Binding-site contacts:
Ligand atom C21 contacts residue TYR57 of chain 1.A at 3.6 Å (hydrophobic).
Ligand atom C21 contacts residue NAP1 of chain 1.C at 3.5 Å.
Ligand atom C21 contacts residue TYR26 of chain 1.A at 4.1 Å (hydrophobic).
Ligand atom C6 contacts residue TRP229 of chain 1.A at 3.4 Å (hydrophobic).
Ligand atom C15 contacts residue LEU310 of chain 1.A at 3.5 Å (hydrophobic).
Ligand atom C21 contacts residue HIS224 of chain 1.A at 4.3 Å.
Ligand atom C5 contacts residue TRP229 of chain 1.A at 4.3 Å (hydrophobic).
Ligand atom C18 contacts residue TYR26 of chain 1.A at 3.8 Å (hydrophobic).
Ligand atom C4 contacts residue VAL130 of chain 1.A at 4.2 Å (hydrophobic).
Ligand atom O3 contacts residue VAL130 of chain 1.A at 3.3 Å.
Ligand atom O20 contacts residue HIS224 of chain 1.A at 2.9 Å (h-bond).
Ligand atom C18 contacts residue HIS224 of chain 1.A at 4.5 Å.
Ligand atom C20 contacts residue NAP1 of chain 1.C at 3.9 Å.
Ligand atom C19 contacts residue TRP229 of chain 1.A at 4.0 Å (hydrophobic).
Ligand atom C15 contacts residue TRP229 of chain 1.A at 4.4 Å (hydrophobic).
Ligand atom C20 contacts residue HIS224 of chain 1.A at 3.8 Å.
Ligand atom C1 contacts residue LEU56 of chain 1.A at 3.9 Å (hydrophobic).
Ligand atom C7 contacts residue TRP229 of chain 1.A at 3.9 Å (hydrophobic).
Ligand atom C12 contacts residue TYR57 of chain 1.A at 4.3 Å (hydrophobic).
Ligand atom C18 contacts residue GLU226 of chain 1.A at 4.2 Å.
Ligand atom C4 contacts residue ILE131 of chain 1.A at 4.1 Å (hydrophobic).
Ligand atom C11 contacts residue LEU56 of chain 1.A at 4.4 Å (hydrophobic).
Ligand atom C9 contacts residue LEU56 of chain 1.A at 4.1 Å (hydrophobic).
Ligand atom C3 contacts residue VAL130 of chain 1.A at 3.8 Å (hydrophobic).
Ligand atom C12 contacts residue TYR26 of chain 1.A at 3.6 Å (hydrophobic).
Ligand atom C11 contacts residue TYR26 of chain 1.A at 3.4 Å (hydrophobic).
Ligand atom O20 contacts residue NAP1 of chain 1.C at 3.8 Å.
Ligand atom C8 contacts residue TRP229 of chain 1.A at 4.0 Å (hydrophobic).
Ligand atom C13 contacts residue TYR26 of chain 1.A at 4.5 Å (hydrophobic).
Ligand atom C19 contacts residue TYR26 of chain 1.A at 4.1 Å (hydrophobic).
Ligand atom C16 contacts residue LEU310 of chain 1.A at 3.3 Å (hydrophobic).
Ligand atom C6 contacts residue ILE131 of chain 1.A at 4.5 Å (hydrophobic).
Ligand atom C18 contacts residue TRP229 of chain 1.A at 3.6 Å (hydrophobic).
Ligand atom C12 contacts residue LEU56 of chain 1.A at 4.2 Å (hydrophobic).
Ligand atom C14 contacts residue LEU56 of chain 1.A at 4.1 Å (hydrophobic).
Ligand atom O20 contacts residue LEU308 of chain 1.A at 3.9 Å.

Sequence of chain 1.A:
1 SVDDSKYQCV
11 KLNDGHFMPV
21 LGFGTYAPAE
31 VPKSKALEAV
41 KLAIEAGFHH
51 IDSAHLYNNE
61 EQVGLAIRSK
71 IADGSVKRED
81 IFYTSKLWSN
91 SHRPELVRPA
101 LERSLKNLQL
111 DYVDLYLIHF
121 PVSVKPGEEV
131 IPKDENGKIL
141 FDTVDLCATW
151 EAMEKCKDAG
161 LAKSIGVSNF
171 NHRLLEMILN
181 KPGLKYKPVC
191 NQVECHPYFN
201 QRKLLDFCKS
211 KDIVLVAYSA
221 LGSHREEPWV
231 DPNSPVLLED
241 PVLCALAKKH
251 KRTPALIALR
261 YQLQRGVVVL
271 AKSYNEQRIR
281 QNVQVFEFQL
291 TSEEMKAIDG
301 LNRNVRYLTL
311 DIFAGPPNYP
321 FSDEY

The small molecule below binds the protein below.
Small molecule (SMILES): CC(=O)[C@H]1CC[C@H]2[C@@H]3CCC4=CC(=O)CC[C@]4(C)[C@H]3CC[C@]12C